The protein below binds the small molecule below.
Small molecule (SMILES): CC(=O)N[C@@H]1[C@@H](O)[C@H](O)[C@@H](CO)O[C@H]1O

Sequence of chain 1.C:
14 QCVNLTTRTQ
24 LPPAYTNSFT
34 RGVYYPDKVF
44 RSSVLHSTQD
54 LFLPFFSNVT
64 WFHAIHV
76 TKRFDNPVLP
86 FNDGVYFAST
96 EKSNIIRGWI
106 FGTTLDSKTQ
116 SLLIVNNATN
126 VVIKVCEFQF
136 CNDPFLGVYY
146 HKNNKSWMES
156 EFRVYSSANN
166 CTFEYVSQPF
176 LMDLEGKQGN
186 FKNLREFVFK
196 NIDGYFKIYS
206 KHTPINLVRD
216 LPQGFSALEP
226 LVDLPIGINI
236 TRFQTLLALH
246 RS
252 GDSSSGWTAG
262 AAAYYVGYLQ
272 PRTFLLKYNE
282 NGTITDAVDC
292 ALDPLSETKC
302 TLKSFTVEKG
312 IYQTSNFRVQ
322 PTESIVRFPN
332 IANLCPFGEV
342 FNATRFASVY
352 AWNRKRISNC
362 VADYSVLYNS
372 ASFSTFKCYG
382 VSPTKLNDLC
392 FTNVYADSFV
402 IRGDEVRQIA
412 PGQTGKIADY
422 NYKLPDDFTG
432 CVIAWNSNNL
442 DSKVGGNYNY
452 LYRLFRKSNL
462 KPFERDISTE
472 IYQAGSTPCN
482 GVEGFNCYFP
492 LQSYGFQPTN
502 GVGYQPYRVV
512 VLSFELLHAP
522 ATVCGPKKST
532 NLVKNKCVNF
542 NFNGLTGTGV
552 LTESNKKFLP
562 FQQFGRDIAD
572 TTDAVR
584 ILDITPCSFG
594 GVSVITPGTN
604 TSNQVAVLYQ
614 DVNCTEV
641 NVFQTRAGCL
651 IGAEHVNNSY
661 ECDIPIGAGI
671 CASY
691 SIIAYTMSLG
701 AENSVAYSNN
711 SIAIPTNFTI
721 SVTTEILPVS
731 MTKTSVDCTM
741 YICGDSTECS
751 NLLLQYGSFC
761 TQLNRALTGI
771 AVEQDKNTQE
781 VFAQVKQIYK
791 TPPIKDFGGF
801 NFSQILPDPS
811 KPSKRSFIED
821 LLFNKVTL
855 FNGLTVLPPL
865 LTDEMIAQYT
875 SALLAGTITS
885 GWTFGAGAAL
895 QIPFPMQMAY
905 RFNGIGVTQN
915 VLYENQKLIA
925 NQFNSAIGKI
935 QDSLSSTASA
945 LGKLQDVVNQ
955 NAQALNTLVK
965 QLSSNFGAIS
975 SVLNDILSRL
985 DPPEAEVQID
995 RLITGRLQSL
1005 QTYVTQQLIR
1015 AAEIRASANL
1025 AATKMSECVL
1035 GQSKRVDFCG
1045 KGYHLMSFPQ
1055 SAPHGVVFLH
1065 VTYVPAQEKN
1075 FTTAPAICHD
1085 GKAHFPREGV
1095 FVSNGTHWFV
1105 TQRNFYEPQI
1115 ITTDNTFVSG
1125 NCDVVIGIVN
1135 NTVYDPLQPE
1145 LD

Binding-site contacts:
Ligand atom O6 contacts residue GLN804 of chain 1.C at 4.0 Å.
Ligand atom O5 contacts residue ASN801 of chain 1.C at 2.4 Å (h-bond).
Ligand atom N2 contacts residue ASN801 of chain 1.C at 2.9 Å (h-bond).
Ligand atom C2 contacts residue ASN801 of chain 1.C at 2.5 Å.
Ligand atom C1 contacts residue ASN801 of chain 1.C at 1.4 Å.
Ligand atom O7 contacts residue ASN801 of chain 1.C at 3.7 Å.
Ligand atom C6 contacts residue GLN804 of chain 1.C at 3.8 Å.
Ligand atom C1 contacts residue SER803 of chain 1.C at 3.3 Å.
Ligand atom C3 contacts residue ASN801 of chain 1.C at 3.8 Å.
Ligand atom C4 contacts residue ASN801 of chain 1.C at 4.2 Å.
Ligand atom C5 contacts residue SER803 of chain 1.C at 3.4 Å.
Ligand atom C6 contacts residue SER803 of chain 1.C at 4.1 Å.
Ligand atom C7 contacts residue ASN801 of chain 1.C at 3.5 Å.
Ligand atom C5 contacts residue ASN801 of chain 1.C at 3.7 Å.
Ligand atom O5 contacts residue SER803 of chain 1.C at 3.3 Å (h-bond).